Binding-site contacts:
Ligand atom O7 contacts residue ASN788 of chain 1.A at 4.0 Å.
Ligand atom C3 contacts residue ASN788 of chain 1.A at 3.9 Å.
Ligand atom O6 contacts residue SER790 of chain 1.A at 4.1 Å.
Ligand atom O5 contacts residue ASN788 of chain 1.A at 2.3 Å (h-bond).
Ligand atom C4 contacts residue ASN788 of chain 1.A at 4.2 Å.
Ligand atom O6 contacts residue GLN791 of chain 1.A at 3.1 Å (h-bond).
Ligand atom C5 contacts residue ASN788 of chain 1.A at 3.6 Å.
Ligand atom C8 contacts residue GLN791 of chain 1.A at 3.8 Å.
Ligand atom C7 contacts residue ASN788 of chain 1.A at 3.7 Å.
Ligand atom C5 contacts residue SER790 of chain 1.A at 3.6 Å.
Ligand atom C6 contacts residue SER790 of chain 1.A at 4.3 Å.
Ligand atom C2 contacts residue ASN788 of chain 1.A at 2.5 Å.
Ligand atom C1 contacts residue ASN788 of chain 1.A at 1.4 Å.
Ligand atom C1 contacts residue SER790 of chain 1.A at 3.8 Å.
Ligand atom O5 contacts residue SER790 of chain 1.A at 3.8 Å.
Ligand atom C6 contacts residue GLN791 of chain 1.A at 4.2 Å.
Ligand atom N2 contacts residue ASN788 of chain 1.A at 3.0 Å (h-bond).

The small molecule below binds the protein below.
Small molecule (SMILES): CC(=O)N[C@H]1[C@H](O[C@H]2[C@H](O)[C@@H](NC(C)=O)CO[C@@H]2CO)O[C@H](CO)[C@@H](O)[C@@H]1O

Sequence of chain 1.A:
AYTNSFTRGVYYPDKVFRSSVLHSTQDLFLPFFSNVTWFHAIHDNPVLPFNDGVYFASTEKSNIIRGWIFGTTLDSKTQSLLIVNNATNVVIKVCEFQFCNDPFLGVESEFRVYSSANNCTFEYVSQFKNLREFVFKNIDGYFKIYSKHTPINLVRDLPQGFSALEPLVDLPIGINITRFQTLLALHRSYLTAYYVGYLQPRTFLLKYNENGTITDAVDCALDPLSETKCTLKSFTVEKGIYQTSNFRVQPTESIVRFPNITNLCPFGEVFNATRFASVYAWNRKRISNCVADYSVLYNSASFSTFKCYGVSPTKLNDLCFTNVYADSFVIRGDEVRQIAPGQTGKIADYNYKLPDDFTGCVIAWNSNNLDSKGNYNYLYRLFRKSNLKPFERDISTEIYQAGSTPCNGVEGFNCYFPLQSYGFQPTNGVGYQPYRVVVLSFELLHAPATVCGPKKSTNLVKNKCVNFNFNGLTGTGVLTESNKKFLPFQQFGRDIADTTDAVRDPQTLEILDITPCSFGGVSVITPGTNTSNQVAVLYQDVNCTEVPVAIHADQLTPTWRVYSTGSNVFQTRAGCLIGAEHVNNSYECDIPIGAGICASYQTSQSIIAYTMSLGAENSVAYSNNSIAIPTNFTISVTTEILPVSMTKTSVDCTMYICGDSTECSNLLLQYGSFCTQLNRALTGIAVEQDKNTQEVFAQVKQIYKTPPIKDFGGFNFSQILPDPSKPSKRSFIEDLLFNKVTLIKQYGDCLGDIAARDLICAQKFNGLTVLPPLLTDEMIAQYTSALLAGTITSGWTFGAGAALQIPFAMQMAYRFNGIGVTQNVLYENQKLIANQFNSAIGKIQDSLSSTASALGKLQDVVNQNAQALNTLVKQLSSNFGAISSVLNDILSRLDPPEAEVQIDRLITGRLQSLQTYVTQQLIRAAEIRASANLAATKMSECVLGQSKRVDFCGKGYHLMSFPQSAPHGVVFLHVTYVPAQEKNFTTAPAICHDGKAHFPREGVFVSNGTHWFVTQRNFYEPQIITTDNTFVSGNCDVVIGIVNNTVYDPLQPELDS